The small molecule below binds the protein below.
Small molecule (SMILES): CN1N=C(N)c2cn([C@@H]3O[C@H](CO)[C@@H](O)[C@H]3O)c3ncnc1c23

Sequence of chain 1.C:
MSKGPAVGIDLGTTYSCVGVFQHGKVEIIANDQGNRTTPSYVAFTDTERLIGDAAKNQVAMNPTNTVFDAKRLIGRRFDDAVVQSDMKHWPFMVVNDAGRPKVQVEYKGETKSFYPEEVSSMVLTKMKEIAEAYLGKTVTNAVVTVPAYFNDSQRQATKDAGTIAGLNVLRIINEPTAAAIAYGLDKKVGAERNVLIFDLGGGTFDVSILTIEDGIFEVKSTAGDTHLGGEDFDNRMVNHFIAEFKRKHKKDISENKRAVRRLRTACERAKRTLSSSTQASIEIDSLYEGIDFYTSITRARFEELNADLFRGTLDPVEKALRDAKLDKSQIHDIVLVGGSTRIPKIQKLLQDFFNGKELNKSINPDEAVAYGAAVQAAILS

Binding-site contacts:
Ligand atom O1 contacts residue GLU273 of chain 1.C at 2.5 Å (salt-bridge).
Ligand atom C6 contacts residue ARG277 of chain 1.C at 3.7 Å.
Ligand atom C12 contacts residue ARG347 of chain 1.C at 3.8 Å.
Ligand atom C8 contacts residue ARG277 of chain 1.C at 3.8 Å.
Ligand atom C8 contacts residue SER280 of chain 1.C at 4.0 Å.
Ligand atom C11 contacts residue SER280 of chain 1.C at 3.3 Å.
Ligand atom C5 contacts residue ARG347 of chain 1.C at 3.9 Å.
Ligand atom C3 contacts residue GLU273 of chain 1.C at 3.5 Å.
Ligand atom O2 contacts residue GLY235 of chain 1.C at 3.5 Å.
Ligand atom C12 contacts residue SER280 of chain 1.C at 3.7 Å.
Ligand atom C9 contacts residue GLY344 of chain 1.C at 3.7 Å.
Ligand atom C7 contacts residue ARG277 of chain 1.C at 3.8 Å.
Ligand atom N5 contacts residue ARG347 of chain 1.C at 3.8 Å.
Ligand atom N3 contacts residue ARG347 of chain 1.C at 3.4 Å.
Ligand atom N2 contacts residue ARG347 of chain 1.C at 3.5 Å.
Ligand atom O2 contacts residue GLY207 of chain 1.C at 3.5 Å.
Ligand atom C7 contacts residue ARG347 of chain 1.C at 3.2 Å.
Ligand atom C1 contacts residue GLY207 of chain 1.C at 3.9 Å.
Ligand atom N5 contacts residue ARG277 of chain 1.C at 3.8 Å.
Ligand atom C8 contacts residue ARG347 of chain 1.C at 3.8 Å.
Ligand atom N4 contacts residue GLY344 of chain 1.C at 3.6 Å.
Ligand atom O2 contacts residue LYS276 of chain 1.C at 3.7 Å.
Ligand atom C11 contacts residue ILE348 of chain 1.C at 3.8 Å (hydrophobic).
Ligand atom O contacts residue GLY344 of chain 1.C at 3.3 Å.
Ligand atom N contacts residue GLY344 of chain 1.C at 3.6 Å.
Ligand atom C5 contacts residue ARG277 of chain 1.C at 3.8 Å.
Ligand atom C10 contacts residue GLY344 of chain 1.C at 3.4 Å.
Ligand atom N1 contacts residue ARG277 of chain 1.C at 3.4 Å (salt-bridge).
Ligand atom C2 contacts residue GLY344 of chain 1.C at 4.0 Å.
Ligand atom C9 contacts residue ARG277 of chain 1.C at 3.8 Å.
Ligand atom N5 contacts residue SER280 of chain 1.C at 2.8 Å (h-bond).
Ligand atom C6 contacts residue ARG347 of chain 1.C at 3.4 Å.
Ligand atom C2 contacts residue SER345 of chain 1.C at 3.9 Å.
Ligand atom C3 contacts residue ARG277 of chain 1.C at 3.9 Å.
Ligand atom N4 contacts residue LYS276 of chain 1.C at 3.8 Å.
Ligand atom O1 contacts residue LYS276 of chain 1.C at 3.1 Å (salt-bridge).
Ligand atom C12 contacts residue ARG277 of chain 1.C at 3.4 Å.
Ligand atom N3 contacts residue ARG277 of chain 1.C at 3.9 Å.
Ligand atom N1 contacts residue ARG347 of chain 1.C at 3.4 Å (salt-bridge).
Ligand atom O contacts residue SER345 of chain 1.C at 3.4 Å (h-bond).